Sequence of chain 1.J:
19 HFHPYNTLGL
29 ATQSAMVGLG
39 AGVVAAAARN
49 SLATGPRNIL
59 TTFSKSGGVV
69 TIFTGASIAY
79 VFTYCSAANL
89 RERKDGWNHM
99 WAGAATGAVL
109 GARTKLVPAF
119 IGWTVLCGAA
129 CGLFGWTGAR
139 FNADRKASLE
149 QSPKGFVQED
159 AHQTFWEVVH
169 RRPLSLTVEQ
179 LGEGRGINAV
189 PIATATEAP

A small-molecule ligand and the protein it binds are described below.
Small molecule (SMILES): CCCCCCCCCCC(CCCCCCCCCC)(CO[C@H]1O[C@@H](CO)[C@H](O[C@@H]2O[C@@H](CO)[C@H](O)[C@@H](O)[C@@H]2O)[C@@H](O)[C@@H]1O)CO[C@H]1O[C@@H](CO)[C@H](O[C@@H]2O[C@@H](CO)[C@H](O)[C@@H](O)[C@@H]2O)[C@@H](O)[C@H]1O

Binding-site contacts:
Ligand atom C6 contacts residue GLY94 of chain 1.J at 3.8 Å.
Ligand atom CCU contacts residue THR162 of chain 1.J at 3.7 Å.
Ligand atom OBY contacts residue LYS92 of chain 1.J at 3.5 Å (salt-bridge).
Ligand atom CCL contacts residue ALA145 of chain 1.J at 3.7 Å (hydrophobic).
Ligand atom CBA contacts residue VAL184 of chain 1.KA at 3.7 Å (hydrophobic).
Ligand atom CAA contacts residue TYR396 of chain 1.IA at 3.8 Å (hydrophobic).
Ligand atom C6 contacts residue TRP134 of chain 1.J at 3.6 Å (hydrophobic).
Ligand atom OAS contacts residue TYR82 of chain 1.J at 3.6 Å.
Ligand atom OAR contacts residue THR162 of chain 1.J at 3.6 Å.
Ligand atom OAU contacts residue ASP93 of chain 1.J at 2.8 Å (salt-bridge).
Ligand atom OAU contacts residue HIS97 of chain 1.J at 3.7 Å.
Ligand atom OAN contacts residue ALA145 of chain 1.J at 3.8 Å.
Ligand atom CBC contacts residue TYR396 of chain 1.IA at 3.6 Å (hydrophobic).
Ligand atom O6 contacts residue 3PE1 of chain 1.ZA at 3.8 Å.
Ligand atom OAT contacts residue PHE163 of chain 1.J at 3.1 Å (h-bond).
Ligand atom O6 contacts residue TRP134 of chain 1.J at 3.4 Å.
Ligand atom CBI contacts residue TYR396 of chain 1.IA at 3.8 Å (hydrophobic).
Ligand atom O4 contacts residue GLY133 of chain 1.J at 3.8 Å.
Ligand atom OAN contacts residue PHE163 of chain 1.J at 3.6 Å.
Ligand atom CBK contacts residue PHE163 of chain 1.J at 3.6 Å (hydrophobic).
Ligand atom OAP contacts residue ALA145 of chain 1.J at 3.7 Å.
Ligand atom CAA contacts residue LEU180 of chain 1.KA at 3.8 Å (hydrophobic).
Ligand atom CBK contacts residue ILE209 of chain 1.KA at 3.8 Å (hydrophobic).
Ligand atom CAB contacts residue GLY213 of chain 1.KA at 3.8 Å.
Ligand atom CCU contacts residue PHE163 of chain 1.J at 3.4 Å (hydrophobic).
Ligand atom CBS contacts residue THR135 of chain 1.J at 3.5 Å.
Ligand atom CCW contacts residue PHE163 of chain 1.J at 3.7 Å (hydrophobic).
Ligand atom C1 contacts residue TRP134 of chain 1.J at 3.8 Å (hydrophobic).
Ligand atom OAP contacts residue TRP164 of chain 1.J at 3.6 Å.
Ligand atom CBI contacts residue ILE209 of chain 1.KA at 3.7 Å (hydrophobic).
Ligand atom CBJ contacts residue ILE209 of chain 1.KA at 3.7 Å (hydrophobic).
Ligand atom CAA contacts residue ILE400 of chain 1.IA at 3.7 Å (hydrophobic).
Ligand atom OAP contacts residue PHE163 of chain 1.J at 3.2 Å.
Ligand atom OAS contacts residue HIS97 of chain 1.J at 3.7 Å.
Ligand atom OAU contacts residue GLY94 of chain 1.J at 3.8 Å.
Ligand atom CAW contacts residue TYR396 of chain 1.IA at 3.5 Å (hydrophobic).
Ligand atom O5 contacts residue TRP134 of chain 1.J at 3.2 Å (h-bond).
Ligand atom CBH contacts residue TRP134 of chain 1.J at 3.6 Å (hydrophobic).
Ligand atom C5 contacts residue TRP134 of chain 1.J at 3.2 Å (hydrophobic).
Ligand atom CBD contacts residue TRP134 of chain 1.J at 3.5 Å (hydrophobic).

Sequence of chain 1.IA:
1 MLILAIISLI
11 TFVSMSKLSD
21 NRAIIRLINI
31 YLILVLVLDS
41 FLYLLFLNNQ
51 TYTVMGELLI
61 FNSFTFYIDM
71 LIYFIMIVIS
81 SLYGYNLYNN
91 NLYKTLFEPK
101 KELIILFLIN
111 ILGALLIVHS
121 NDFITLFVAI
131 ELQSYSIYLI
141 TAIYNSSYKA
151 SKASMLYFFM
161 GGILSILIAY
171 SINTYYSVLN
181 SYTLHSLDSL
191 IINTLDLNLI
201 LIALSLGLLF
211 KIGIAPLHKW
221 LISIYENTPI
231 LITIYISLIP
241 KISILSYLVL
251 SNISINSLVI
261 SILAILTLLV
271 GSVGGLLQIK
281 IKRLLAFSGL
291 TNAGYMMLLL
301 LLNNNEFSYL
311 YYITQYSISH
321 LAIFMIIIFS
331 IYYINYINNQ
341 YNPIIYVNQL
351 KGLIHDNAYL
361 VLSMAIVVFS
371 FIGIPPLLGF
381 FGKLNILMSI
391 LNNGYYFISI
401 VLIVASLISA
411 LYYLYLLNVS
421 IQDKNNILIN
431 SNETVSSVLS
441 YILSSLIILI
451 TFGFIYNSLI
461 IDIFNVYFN

Sequence of chain 1.KA:
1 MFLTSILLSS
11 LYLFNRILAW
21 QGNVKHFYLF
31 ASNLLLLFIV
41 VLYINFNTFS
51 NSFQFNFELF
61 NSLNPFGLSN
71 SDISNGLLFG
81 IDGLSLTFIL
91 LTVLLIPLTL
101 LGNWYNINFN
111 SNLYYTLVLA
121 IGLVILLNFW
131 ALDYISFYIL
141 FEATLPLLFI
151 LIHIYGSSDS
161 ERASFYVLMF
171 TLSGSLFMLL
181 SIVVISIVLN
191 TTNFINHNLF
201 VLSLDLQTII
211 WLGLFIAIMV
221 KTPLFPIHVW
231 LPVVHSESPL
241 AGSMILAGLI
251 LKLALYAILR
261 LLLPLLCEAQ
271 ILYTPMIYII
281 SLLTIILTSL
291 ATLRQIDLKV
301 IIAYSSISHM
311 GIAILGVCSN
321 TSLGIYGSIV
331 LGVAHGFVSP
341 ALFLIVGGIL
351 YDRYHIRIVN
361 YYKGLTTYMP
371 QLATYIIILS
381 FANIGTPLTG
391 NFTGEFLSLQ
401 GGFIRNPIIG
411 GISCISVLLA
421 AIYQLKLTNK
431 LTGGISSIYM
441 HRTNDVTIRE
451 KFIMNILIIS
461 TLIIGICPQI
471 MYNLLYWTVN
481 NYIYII